Binding-site contacts:
Ligand atom N2 contacts residue ASN100 of chain 1.B at 2.8 Å (h-bond).
Ligand atom C7 contacts residue ASN100 of chain 1.B at 3.7 Å.
Ligand atom C1 contacts residue ASN100 of chain 1.B at 1.4 Å.
Ligand atom C3 contacts residue ASN100 of chain 1.B at 3.6 Å.
Ligand atom C4 contacts residue ASN100 of chain 1.B at 4.1 Å.
Ligand atom O7 contacts residue ASN100 of chain 1.B at 4.2 Å.
Ligand atom C1 contacts residue SER102 of chain 1.B at 4.1 Å.
Ligand atom C6 contacts residue SER102 of chain 1.B at 4.2 Å.
Ligand atom O5 contacts residue SER102 of chain 1.B at 3.4 Å (h-bond).
Ligand atom C5 contacts residue ASN100 of chain 1.B at 3.7 Å.
Ligand atom O6 contacts residue SER102 of chain 1.B at 3.1 Å (h-bond).
Ligand atom C2 contacts residue ASN100 of chain 1.B at 2.4 Å.
Ligand atom O5 contacts residue ASN100 of chain 1.B at 2.4 Å (h-bond).
Ligand atom C5 contacts residue SER102 of chain 1.B at 4.2 Å.

Sequence of chain 1.B:
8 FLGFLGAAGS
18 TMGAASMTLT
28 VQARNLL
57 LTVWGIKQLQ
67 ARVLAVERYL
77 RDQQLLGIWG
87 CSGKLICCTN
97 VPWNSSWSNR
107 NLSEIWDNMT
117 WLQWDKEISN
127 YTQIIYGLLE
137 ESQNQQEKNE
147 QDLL

This small molecule binds to this protein.
Small molecule (SMILES): CC(=O)N[C@@H]1[C@@H](O)[C@H](O)[C@@H](CO)O[C@H]1O